Binding-site contacts:
Ligand atom C2 contacts residue ASN562 of chain 1.A at 2.5 Å.
Ligand atom O5 contacts residue ASN562 of chain 1.A at 2.4 Å (h-bond).
Ligand atom C1 contacts residue ASN562 of chain 1.A at 1.4 Å.
Ligand atom O7 contacts residue ASN562 of chain 1.A at 3.0 Å.
Ligand atom C5 contacts residue ASN562 of chain 1.A at 3.6 Å.
Ligand atom C4 contacts residue ASN562 of chain 1.A at 4.2 Å.
Ligand atom C8 contacts residue ASN562 of chain 1.A at 4.3 Å.
Ligand atom C3 contacts residue ASN562 of chain 1.A at 3.9 Å.
Ligand atom O7 contacts residue ARG481 of chain 1.A at 3.4 Å (salt-bridge).
Ligand atom C7 contacts residue ARG481 of chain 1.A at 4.5 Å.
Ligand atom C7 contacts residue ASN562 of chain 1.A at 3.2 Å.
Ligand atom N2 contacts residue ASN562 of chain 1.A at 3.0 Å (h-bond).

The small molecule below binds the protein below.
Small molecule (SMILES): CC(=O)N[C@@H]1[C@@H](O)[C@H](O)[C@@H](CO)O[C@H]1O

Sequence of chain 1.A:
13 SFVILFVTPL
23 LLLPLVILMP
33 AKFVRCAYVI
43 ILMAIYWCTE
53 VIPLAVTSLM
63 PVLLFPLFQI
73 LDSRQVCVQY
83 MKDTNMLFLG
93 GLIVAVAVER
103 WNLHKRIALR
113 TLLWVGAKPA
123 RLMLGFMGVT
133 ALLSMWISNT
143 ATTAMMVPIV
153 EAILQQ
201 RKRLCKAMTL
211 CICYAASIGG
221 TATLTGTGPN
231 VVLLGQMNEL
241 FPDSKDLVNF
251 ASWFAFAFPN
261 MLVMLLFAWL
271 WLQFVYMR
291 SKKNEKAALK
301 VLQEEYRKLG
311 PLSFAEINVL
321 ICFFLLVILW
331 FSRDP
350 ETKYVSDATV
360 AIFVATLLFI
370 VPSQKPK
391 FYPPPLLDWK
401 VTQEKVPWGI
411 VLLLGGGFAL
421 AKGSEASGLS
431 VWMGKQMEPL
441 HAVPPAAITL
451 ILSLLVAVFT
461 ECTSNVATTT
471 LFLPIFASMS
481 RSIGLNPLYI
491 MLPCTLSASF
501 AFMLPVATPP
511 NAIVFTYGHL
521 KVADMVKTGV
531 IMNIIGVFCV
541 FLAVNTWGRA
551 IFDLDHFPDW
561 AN